The small molecule below binds the protein below.
Small molecule (SMILES): Nc1ncnc2c1ncn2[C@@H]1O[C@H](CO)[C@@H](O[P](=O)(O)OC[C@H]2O[C@@H](n3ccc(=O)[nH]c3=O)[C@H](O)[C@@H]2O[P](=O)(O)OC[C@H]2O[C@@H](n3ccc(=O)[nH]c3=O)[C@H](O)[C@@H]2O[P](=O)(O)OC[C@H]2O[C@@H](n3ccc(=O)[nH]c3=O)[C@H](O)[C@@H]2O[P](=O)(O)OC[C@H]2O[C@@H](n3ccc(=O)[nH]c3=O)[C@H](O)[C@@H]2O[P](=O)(O)OC[C@H]2O[C@@H](n3ccc(=O)[nH]c3=O)[C@H](O)[C@@H]2O)[C@H]1O

Sequence of chain 13.A:
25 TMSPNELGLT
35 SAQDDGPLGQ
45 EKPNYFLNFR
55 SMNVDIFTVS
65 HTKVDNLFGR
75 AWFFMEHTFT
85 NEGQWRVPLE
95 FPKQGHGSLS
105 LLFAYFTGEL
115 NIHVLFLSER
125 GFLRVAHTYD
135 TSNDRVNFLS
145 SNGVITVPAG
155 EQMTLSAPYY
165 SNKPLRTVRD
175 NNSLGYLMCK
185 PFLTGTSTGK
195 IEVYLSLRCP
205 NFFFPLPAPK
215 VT

Sequence of chain 11.B:
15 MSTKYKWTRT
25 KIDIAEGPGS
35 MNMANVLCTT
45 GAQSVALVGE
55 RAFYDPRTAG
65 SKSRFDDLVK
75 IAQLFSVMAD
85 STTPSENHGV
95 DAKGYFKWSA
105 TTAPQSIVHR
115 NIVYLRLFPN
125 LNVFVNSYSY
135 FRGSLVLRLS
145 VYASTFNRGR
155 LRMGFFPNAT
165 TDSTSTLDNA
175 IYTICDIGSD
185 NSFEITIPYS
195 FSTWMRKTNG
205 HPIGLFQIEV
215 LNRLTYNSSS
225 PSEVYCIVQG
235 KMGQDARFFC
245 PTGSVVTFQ

Sequence of chain 13.B:
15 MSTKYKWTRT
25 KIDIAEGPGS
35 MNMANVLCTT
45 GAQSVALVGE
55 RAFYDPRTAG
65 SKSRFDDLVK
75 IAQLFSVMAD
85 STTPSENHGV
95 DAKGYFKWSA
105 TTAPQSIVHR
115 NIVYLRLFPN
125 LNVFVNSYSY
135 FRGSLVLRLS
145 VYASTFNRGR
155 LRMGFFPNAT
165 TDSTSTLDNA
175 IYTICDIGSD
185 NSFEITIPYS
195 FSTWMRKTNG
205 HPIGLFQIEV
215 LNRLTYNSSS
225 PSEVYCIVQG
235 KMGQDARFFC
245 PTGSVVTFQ

Binding-site contacts:
Ligand atom N3 contacts residue ARG55 of chain 13.B at 3.2 Å (salt-bridge).
Ligand atom O2' contacts residue TYR19 of chain 15.B at 3.7 Å.
Ligand atom O2' contacts residue ARG55 of chain 13.B at 3.1 Å (salt-bridge).
Ligand atom C4 contacts residue TRP21 of chain 11.B at 3.7 Å (hydrophobic).
Ligand atom C1' contacts residue ARG68 of chain 13.B at 3.8 Å.
Ligand atom O2' contacts residue THR17 of chain 11.B at 2.8 Å.
Ligand atom C2 contacts residue TRP21 of chain 11.B at 3.2 Å (hydrophobic).
Ligand atom C4' contacts residue TYR19 of chain 15.B at 3.8 Å (hydrophobic).
Ligand atom OP2 contacts residue ARG202 of chain 13.A at 3.6 Å.
Ligand atom OP1 contacts residue MET15 of chain 11.B at 3.1 Å.
Ligand atom O3' contacts residue TYR19 of chain 15.B at 3.0 Å (h-bond).
Ligand atom C2 contacts residue TYR58 of chain 13.B at 3.8 Å (hydrophobic).
Ligand atom O2' contacts residue ARG55 of chain 13.B at 3.8 Å.
Ligand atom O2 contacts residue TYR58 of chain 13.B at 3.6 Å.
Ligand atom O2' contacts residue THR44 of chain 13.B at 3.9 Å.
Ligand atom O3' contacts residue CYS203 of chain 13.A at 4.0 Å.
Ligand atom O2' contacts residue LEU41 of chain 13.B at 3.8 Å.
Ligand atom C2' contacts residue THR17 of chain 11.B at 3.7 Å.
Ligand atom OP1 contacts residue TYR19 of chain 15.B at 3.6 Å (h-bond).
Ligand atom O4' contacts residue ARG202 of chain 13.A at 3.9 Å.
Ligand atom OP2 contacts residue ARG55 of chain 13.B at 2.9 Å (salt-bridge).
Ligand atom O2' contacts residue CYS203 of chain 13.A at 3.3 Å (h-bond).
Ligand atom C2' contacts residue ARG55 of chain 13.B at 3.4 Å.
Ligand atom C1' contacts residue TRP21 of chain 11.B at 3.9 Å (hydrophobic).
Ligand atom O4 contacts residue TRP21 of chain 11.B at 3.4 Å.
Ligand atom OP2 contacts residue THR17 of chain 11.B at 3.5 Å.
Ligand atom C2 contacts residue ARG55 of chain 13.B at 3.1 Å.
Ligand atom C6 contacts residue TYR58 of chain 13.B at 3.8 Å (hydrophobic).
Ligand atom OP1 contacts residue THR17 of chain 11.B at 3.7 Å.
Ligand atom N3 contacts residue TRP21 of chain 11.B at 3.2 Å.
Ligand atom P contacts residue THR17 of chain 11.B at 3.9 Å.
Ligand atom C2 contacts residue ALA56 of chain 13.B at 3.8 Å (hydrophobic).
Ligand atom N1 contacts residue ALA56 of chain 13.B at 3.2 Å (h-bond).
Ligand atom N6 contacts residue TYR58 of chain 13.B at 3.5 Å (h-bond).
Ligand atom N1 contacts residue ARG68 of chain 13.B at 3.9 Å.
Ligand atom O2 contacts residue TRP21 of chain 11.B at 2.9 Å.
Ligand atom O4' contacts residue ARG68 of chain 13.B at 3.0 Å (salt-bridge).
Ligand atom N1 contacts residue TRP21 of chain 11.B at 3.8 Å.
Ligand atom C5' contacts residue ARG202 of chain 13.A at 3.9 Å.
Ligand atom N1 contacts residue TYR58 of chain 13.B at 3.5 Å.

Sequence of chain 15.B:
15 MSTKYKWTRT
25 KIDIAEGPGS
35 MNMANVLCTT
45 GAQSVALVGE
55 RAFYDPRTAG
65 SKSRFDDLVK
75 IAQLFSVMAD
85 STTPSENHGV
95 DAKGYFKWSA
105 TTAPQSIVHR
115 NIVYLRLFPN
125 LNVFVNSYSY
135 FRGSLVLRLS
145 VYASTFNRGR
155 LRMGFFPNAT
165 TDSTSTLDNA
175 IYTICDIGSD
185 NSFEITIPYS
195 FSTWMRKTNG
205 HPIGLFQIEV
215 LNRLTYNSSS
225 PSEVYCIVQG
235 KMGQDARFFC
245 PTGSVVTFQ